A small-molecule ligand and the protein it binds are described below.
Small molecule (SMILES): O=C(O)c1ccc(-c2c[nH]c3ncc(-c4ccccc4)cc23)cc1

Binding-site contacts:
Ligand atom C16 contacts residue ILE46 of chain 1.A at 3.6 Å (hydrophobic).
Ligand atom C7 contacts residue THR181 of chain 1.A at 3.8 Å.
Ligand atom C5 contacts residue ILE46 of chain 1.A at 3.7 Å (hydrophobic).
Ligand atom N22 contacts residue ALA67 of chain 1.A at 4.0 Å.
Ligand atom C6 contacts residue THR181 of chain 1.A at 3.8 Å.
Ligand atom C19 contacts residue ASP119 of chain 1.A at 3.8 Å.
Ligand atom C10 contacts residue LEU171 of chain 1.A at 3.9 Å (hydrophobic).
Ligand atom C14 contacts residue THR181 of chain 1.A at 3.7 Å.
Ligand atom C15 contacts residue VAL54 of chain 1.A at 3.6 Å (hydrophobic).
Ligand atom C11 contacts residue ASP119 of chain 1.A at 4.0 Å.
Ligand atom O23 contacts residue LYS69 of chain 1.A at 4.0 Å.
Ligand atom C8 contacts residue VAL54 of chain 1.A at 3.9 Å (hydrophobic).
Ligand atom O23 contacts residue GLY49 of chain 1.A at 3.1 Å (h-bond).
Ligand atom C20 contacts residue LYS69 of chain 1.A at 4.0 Å.
Ligand atom C12 contacts residue ILE121 of chain 1.A at 3.4 Å (hydrophobic).
Ligand atom C19 contacts residue LEU171 of chain 1.A at 4.0 Å (hydrophobic).
Ligand atom C4 contacts residue ILE46 of chain 1.A at 4.0 Å (hydrophobic).
Ligand atom N21 contacts residue ALA67 of chain 1.A at 3.4 Å.
Ligand atom C12 contacts residue TYR120 of chain 1.A at 4.0 Å (hydrophobic).
Ligand atom C1 contacts residue GLU125 of chain 1.A at 3.6 Å.
Ligand atom C17 contacts residue LEU171 of chain 1.A at 4.0 Å (hydrophobic).
Ligand atom N22 contacts residue TYR120 of chain 1.A at 3.9 Å.
Ligand atom C12 contacts residue LEU171 of chain 1.A at 3.9 Å (hydrophobic).
Ligand atom C16 contacts residue LEU171 of chain 1.A at 3.8 Å (hydrophobic).
Ligand atom C6 contacts residue LEU118 of chain 1.A at 3.5 Å (hydrophobic).
Ligand atom O24 contacts residue LYS69 of chain 1.A at 3.5 Å.
Ligand atom N22 contacts residue ASP119 of chain 1.A at 3.8 Å.
Ligand atom C9 contacts residue VAL54 of chain 1.A at 3.6 Å (hydrophobic).
Ligand atom N21 contacts residue ASP119 of chain 1.A at 3.0 Å (salt-bridge).
Ligand atom C18 contacts residue THR181 of chain 1.A at 3.9 Å.
Ligand atom C7 contacts residue VAL54 of chain 1.A at 3.9 Å (hydrophobic).
Ligand atom C19 contacts residue ALA67 of chain 1.A at 3.6 Å (hydrophobic).
Ligand atom C13 contacts residue ILE46 of chain 1.A at 3.5 Å (hydrophobic).
Ligand atom C8 contacts residue THR181 of chain 1.A at 3.7 Å.
Ligand atom O23 contacts residue LYS48 of chain 1.A at 4.0 Å.
Ligand atom C3 contacts residue GLU125 of chain 1.A at 3.6 Å.
Ligand atom C10 contacts residue ILE46 of chain 1.A at 3.5 Å (hydrophobic).
Ligand atom C11 contacts residue ALA67 of chain 1.A at 3.8 Å (hydrophobic).
Ligand atom C11 contacts residue LEU118 of chain 1.A at 3.6 Å (hydrophobic).
Ligand atom N22 contacts residue ILE121 of chain 1.A at 3.0 Å (h-bond).

Sequence of chain 1.A:
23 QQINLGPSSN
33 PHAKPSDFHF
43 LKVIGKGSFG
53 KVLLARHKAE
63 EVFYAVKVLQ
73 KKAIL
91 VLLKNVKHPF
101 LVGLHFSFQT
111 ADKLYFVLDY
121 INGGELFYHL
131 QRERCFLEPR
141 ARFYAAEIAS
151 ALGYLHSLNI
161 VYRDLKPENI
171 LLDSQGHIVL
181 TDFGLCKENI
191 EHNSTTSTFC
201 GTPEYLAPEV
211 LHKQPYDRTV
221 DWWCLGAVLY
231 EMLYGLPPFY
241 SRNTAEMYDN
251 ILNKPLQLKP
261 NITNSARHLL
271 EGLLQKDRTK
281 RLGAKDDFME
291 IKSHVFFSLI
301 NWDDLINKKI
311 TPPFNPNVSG